Binding-site contacts:
Ligand atom CAR contacts residue PHE90 of chain 1.A at 3.8 Å (hydrophobic).
Ligand atom CAQ contacts residue ASN84 of chain 1.A at 4.1 Å.
Ligand atom NAI contacts residue ASN84 of chain 1.A at 3.2 Å (h-bond).
Ligand atom CAC contacts residue PHE90 of chain 1.A at 3.4 Å (hydrophobic).
Ligand atom CAN contacts residue ASN84 of chain 1.A at 4.1 Å.
Ligand atom NAI contacts residue CYS80 of chain 1.A at 3.9 Å.
Ligand atom CAD contacts residue PRO34 of chain 1.A at 3.6 Å (hydrophobic).
Ligand atom CAH contacts residue TYR83 of chain 1.A at 3.4 Å (hydrophobic).
Ligand atom CAB contacts residue ILE28 of chain 1.A at 3.5 Å (hydrophobic).
Ligand atom NAI contacts residue VAL33 of chain 1.A at 4.3 Å.
Ligand atom CAH contacts residue ASN84 of chain 1.A at 4.3 Å.
Ligand atom CAF contacts residue PRO34 of chain 1.A at 4.0 Å (hydrophobic).
Ligand atom CAE contacts residue PRO34 of chain 1.A at 3.8 Å (hydrophobic).
Ligand atom CAP contacts residue PHE90 of chain 1.A at 3.9 Å (hydrophobic).
Ligand atom CAO contacts residue PHE90 of chain 1.A at 3.7 Å (hydrophobic).
Ligand atom CAG contacts residue VAL33 of chain 1.A at 4.2 Å (hydrophobic).
Ligand atom CAM contacts residue VAL33 of chain 1.A at 3.7 Å (hydrophobic).
Ligand atom NAJ contacts residue TYR83 of chain 1.A at 4.0 Å.
Ligand atom CAM contacts residue PHE90 of chain 1.A at 4.3 Å (hydrophobic).
Ligand atom NAL contacts residue TYR83 of chain 1.A at 3.6 Å.
Ligand atom CAN contacts residue VAL38 of chain 1.A at 4.4 Å (hydrophobic).
Ligand atom CAB contacts residue VAL33 of chain 1.A at 3.6 Å (hydrophobic).
Ligand atom CAE contacts residue ILE28 of chain 1.A at 4.0 Å (hydrophobic).
Ligand atom CAQ contacts residue PHE90 of chain 1.A at 4.1 Å (hydrophobic).
Ligand atom NAS contacts residue PHE90 of chain 1.A at 4.0 Å.
Ligand atom CAP contacts residue VAL33 of chain 1.A at 4.2 Å (hydrophobic).
Ligand atom CAB contacts residue PHE29 of chain 1.A at 3.7 Å (hydrophobic).
Ligand atom NAL contacts residue ASN84 of chain 1.A at 3.3 Å (h-bond).
Ligand atom NAL contacts residue PHE90 of chain 1.A at 3.9 Å.
Ligand atom CAR contacts residue TYR83 of chain 1.A at 4.0 Å (hydrophobic).
Ligand atom NAJ contacts residue ASN84 of chain 1.A at 2.9 Å (h-bond).
Ligand atom NAK contacts residue VAL38 of chain 1.A at 3.9 Å.
Ligand atom NAJ contacts residue PHE90 of chain 1.A at 4.2 Å.
Ligand atom NAK contacts residue PHE90 of chain 1.A at 3.7 Å.
Ligand atom CAF contacts residue PHE90 of chain 1.A at 4.2 Å (hydrophobic).
Ligand atom CAO contacts residue VAL33 of chain 1.A at 4.3 Å (hydrophobic).
Ligand atom CAN contacts residue PHE90 of chain 1.A at 3.7 Å (hydrophobic).
Ligand atom CAR contacts residue ASN84 of chain 1.A at 3.5 Å.
Ligand atom NAS contacts residue VAL33 of chain 1.A at 4.0 Å.
Ligand atom CAG contacts residue ILE28 of chain 1.A at 3.6 Å (hydrophobic).

A protein and the small-molecule ligand that binds it are described below.
Small molecule (SMILES): CC[C@@H](C)Nc1nc2ccccc2n2c(C)nnc12

Sequence of chain 1.A:
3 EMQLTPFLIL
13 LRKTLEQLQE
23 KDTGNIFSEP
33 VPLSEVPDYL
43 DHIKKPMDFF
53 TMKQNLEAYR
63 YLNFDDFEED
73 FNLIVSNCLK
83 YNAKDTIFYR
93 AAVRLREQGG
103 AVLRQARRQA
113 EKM